Sequence of chain 1.A:
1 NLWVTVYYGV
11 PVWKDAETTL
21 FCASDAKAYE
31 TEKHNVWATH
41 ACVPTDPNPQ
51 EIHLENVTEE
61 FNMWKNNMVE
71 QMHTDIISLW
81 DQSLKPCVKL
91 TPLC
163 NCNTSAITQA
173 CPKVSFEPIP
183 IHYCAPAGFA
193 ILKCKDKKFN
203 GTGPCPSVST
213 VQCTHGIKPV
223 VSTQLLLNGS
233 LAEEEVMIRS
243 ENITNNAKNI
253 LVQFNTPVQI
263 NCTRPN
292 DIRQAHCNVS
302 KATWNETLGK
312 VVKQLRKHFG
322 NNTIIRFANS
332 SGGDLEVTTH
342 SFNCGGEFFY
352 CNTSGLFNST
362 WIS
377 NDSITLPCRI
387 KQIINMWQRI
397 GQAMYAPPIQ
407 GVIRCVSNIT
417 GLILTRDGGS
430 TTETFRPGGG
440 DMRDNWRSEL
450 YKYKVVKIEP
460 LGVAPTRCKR

Binding-site contacts:
Ligand atom C3 contacts residue ASN330 of chain 1.A at 3.8 Å.
Ligand atom C2 contacts residue ASN330 of chain 1.A at 2.4 Å.
Ligand atom C5 contacts residue SER331 of chain 1.A at 3.9 Å.
Ligand atom O5 contacts residue SER331 of chain 1.A at 3.0 Å (h-bond).
Ligand atom O4 contacts residue NAG1 of chain 1.M at 4.4 Å.
Ligand atom C6 contacts residue SER332 of chain 1.A at 4.0 Å.
Ligand atom C1 contacts residue SER331 of chain 1.A at 3.9 Å.
Ligand atom C6 contacts residue SER331 of chain 1.A at 3.3 Å.
Ligand atom C5 contacts residue ASN330 of chain 1.A at 3.7 Å.
Ligand atom C6 contacts residue GLY333 of chain 1.A at 3.6 Å.
Ligand atom O5 contacts residue SER332 of chain 1.A at 4.3 Å.
Ligand atom C8 contacts residue NAG2 of chain 1.M at 3.5 Å.
Ligand atom O6 contacts residue THR339 of chain 1.A at 3.4 Å.
Ligand atom C8 contacts residue NAG1 of chain 1.M at 3.4 Å.
Ligand atom C7 contacts residue ASN330 of chain 1.A at 3.9 Å.
Ligand atom C7 contacts residue NAG2 of chain 1.M at 4.4 Å.
Ligand atom O6 contacts residue SER331 of chain 1.A at 2.3 Å (h-bond).
Ligand atom O7 contacts residue ASN330 of chain 1.A at 4.5 Å.
Ligand atom O6 contacts residue SER332 of chain 1.A at 3.3 Å.
Ligand atom N2 contacts residue NAG1 of chain 1.M at 4.5 Å.
Ligand atom C6 contacts residue ASN330 of chain 1.A at 4.5 Å.
Ligand atom O5 contacts residue ASN330 of chain 1.A at 2.4 Å (h-bond).
Ligand atom C5 contacts residue THR339 of chain 1.A at 4.5 Å.
Ligand atom C6 contacts residue THR339 of chain 1.A at 3.6 Å.
Ligand atom N2 contacts residue ASN330 of chain 1.A at 2.9 Å (h-bond).
Ligand atom C4 contacts residue ASN330 of chain 1.A at 4.2 Å.
Ligand atom O6 contacts residue GLY333 of chain 1.A at 3.1 Å (h-bond).
Ligand atom C1 contacts residue ASN330 of chain 1.A at 1.4 Å.
Ligand atom O6 contacts residue ASN330 of chain 1.A at 3.9 Å.

This protein binds this small molecule.
Small molecule (SMILES): CC(=O)N[C@@H]1[C@@H](O)[C@H](O)[C@@H](CO)O[C@H]1O